Sequence of chain 1.B:
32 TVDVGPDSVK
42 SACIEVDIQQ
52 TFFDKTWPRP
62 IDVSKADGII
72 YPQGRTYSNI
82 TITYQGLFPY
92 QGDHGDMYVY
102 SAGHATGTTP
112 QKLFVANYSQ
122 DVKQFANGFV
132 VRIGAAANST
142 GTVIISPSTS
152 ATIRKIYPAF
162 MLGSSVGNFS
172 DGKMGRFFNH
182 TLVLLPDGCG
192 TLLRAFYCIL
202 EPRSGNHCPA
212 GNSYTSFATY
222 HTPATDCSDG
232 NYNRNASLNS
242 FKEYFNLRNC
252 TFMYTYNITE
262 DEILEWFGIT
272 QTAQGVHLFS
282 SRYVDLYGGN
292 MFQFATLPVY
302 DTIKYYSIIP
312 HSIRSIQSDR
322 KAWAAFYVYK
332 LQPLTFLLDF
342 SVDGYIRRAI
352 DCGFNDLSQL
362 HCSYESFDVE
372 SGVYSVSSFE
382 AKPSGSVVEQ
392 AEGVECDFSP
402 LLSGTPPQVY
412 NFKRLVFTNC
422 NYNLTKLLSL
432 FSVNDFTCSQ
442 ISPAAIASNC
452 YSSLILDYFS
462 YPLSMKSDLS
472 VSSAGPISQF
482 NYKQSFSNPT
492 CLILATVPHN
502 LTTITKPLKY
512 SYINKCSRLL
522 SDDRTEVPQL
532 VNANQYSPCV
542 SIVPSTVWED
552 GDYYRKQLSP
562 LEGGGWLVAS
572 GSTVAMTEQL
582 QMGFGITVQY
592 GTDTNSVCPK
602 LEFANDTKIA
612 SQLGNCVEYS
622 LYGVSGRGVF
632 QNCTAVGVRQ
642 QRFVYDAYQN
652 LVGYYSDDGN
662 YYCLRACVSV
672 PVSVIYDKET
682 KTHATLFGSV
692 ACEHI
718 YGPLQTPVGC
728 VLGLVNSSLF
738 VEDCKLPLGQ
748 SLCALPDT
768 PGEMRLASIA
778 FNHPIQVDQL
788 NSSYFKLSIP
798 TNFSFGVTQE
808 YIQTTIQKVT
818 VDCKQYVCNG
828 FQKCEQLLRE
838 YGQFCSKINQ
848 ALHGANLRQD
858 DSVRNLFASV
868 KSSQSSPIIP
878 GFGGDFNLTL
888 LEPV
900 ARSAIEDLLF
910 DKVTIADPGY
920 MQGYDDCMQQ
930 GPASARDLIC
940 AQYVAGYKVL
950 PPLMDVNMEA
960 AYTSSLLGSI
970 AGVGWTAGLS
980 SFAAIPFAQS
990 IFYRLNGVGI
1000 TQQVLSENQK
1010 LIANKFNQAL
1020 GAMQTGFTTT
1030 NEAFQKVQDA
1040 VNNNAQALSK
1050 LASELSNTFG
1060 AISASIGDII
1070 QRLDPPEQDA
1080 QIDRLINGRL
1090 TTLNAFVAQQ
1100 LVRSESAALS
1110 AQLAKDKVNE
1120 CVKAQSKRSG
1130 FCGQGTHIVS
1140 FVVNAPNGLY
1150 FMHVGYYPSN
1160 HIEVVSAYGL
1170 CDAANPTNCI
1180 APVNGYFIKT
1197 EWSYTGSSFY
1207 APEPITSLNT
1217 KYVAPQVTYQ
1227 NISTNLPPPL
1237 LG

A small-molecule ligand and the protein it binds are described below.
Small molecule (SMILES): CC(=O)N[C@@H]1[C@@H](O)[C@H](O)[C@@H](CO)O[C@H]1O

Binding-site contacts:
Ligand atom C5 contacts residue ASN501 of chain 1.B at 3.7 Å.
Ligand atom C8 contacts residue HIS500 of chain 1.B at 4.0 Å.
Ligand atom C2 contacts residue ASN501 of chain 1.B at 2.5 Å.
Ligand atom C3 contacts residue ASN501 of chain 1.B at 3.8 Å.
Ligand atom C7 contacts residue ASN501 of chain 1.B at 3.4 Å.
Ligand atom C8 contacts residue ASN501 of chain 1.B at 3.7 Å.
Ligand atom O5 contacts residue ASN501 of chain 1.B at 2.4 Å (h-bond).
Ligand atom N2 contacts residue ASN501 of chain 1.B at 2.9 Å (h-bond).
Ligand atom O7 contacts residue ASN501 of chain 1.B at 3.5 Å (h-bond).
Ligand atom C4 contacts residue ASN501 of chain 1.B at 4.3 Å.
Ligand atom C1 contacts residue ASN501 of chain 1.B at 1.5 Å.